A protein and the small-molecule ligand that binds it are described below.
Small molecule (SMILES): Nc1ncnc2c1ncn2[C@@H]1O[C@H]([C@@H]2O[C@@H]3[C@H](O[P](=O)(O)O2)[C@@H](CO[P](=O)(O)O[C@H]2[C@@H](O)[C@H](n4cnc5c(N)ncnc54)O[C@@H]2COP(=O)=O)O[C@H]3n2ccc(=O)[nH]c2=O)[C@@H](O[P](=O)(O)OC[C@H]2O[C@@H](n3ccc(=O)[nH]c3=O)[C@H](O)[C@@H]2O)[C@H]1O

Binding-site contacts:
Ligand atom C2' contacts residue GLU140 of chain 36.F at 3.0 Å.
Ligand atom C1' contacts residue LYS143 of chain 36.F at 3.2 Å.
Ligand atom C2' contacts residue LYS143 of chain 36.F at 3.7 Å.
Ligand atom N1 contacts residue TRP47 of chain 36.F at 3.7 Å.
Ligand atom C8 contacts residue TRP47 of chain 36.F at 3.6 Å (hydrophobic).
Ligand atom C1' contacts residue GLU140 of chain 36.F at 2.7 Å.
Ligand atom O2' contacts residue LYS143 of chain 36.F at 3.8 Å.
Ligand atom N7 contacts residue LYS143 of chain 36.F at 3.8 Å.
Ligand atom C1' contacts residue TRP47 of chain 36.F at 3.7 Å (hydrophobic).
Ligand atom O3' contacts residue GLU140 of chain 36.F at 4.4 Å.
Ligand atom O2' contacts residue GLU140 of chain 36.F at 2.3 Å (salt-bridge).
Ligand atom N3 contacts residue TRP47 of chain 36.F at 3.4 Å.
Ligand atom N7 contacts residue TRP47 of chain 36.F at 3.6 Å.
Ligand atom C5' contacts residue ARG90 of chain 36.F at 4.3 Å.
Ligand atom C2 contacts residue TRP47 of chain 36.F at 3.4 Å (hydrophobic).
Ligand atom O4' contacts residue GLU140 of chain 36.F at 3.0 Å (salt-bridge).
Ligand atom C4 contacts residue TRP47 of chain 36.F at 3.3 Å (hydrophobic).
Ligand atom N9 contacts residue LYS143 of chain 36.F at 3.2 Å (salt-bridge).
Ligand atom C3' contacts residue GLU140 of chain 36.F at 3.8 Å.
Ligand atom C4' contacts residue GLU140 of chain 36.F at 3.4 Å.
Ligand atom O4' contacts residue LYS143 of chain 36.F at 4.2 Å.
Ligand atom N9 contacts residue TRP47 of chain 36.F at 3.3 Å.
Ligand atom O4' contacts residue TRP47 of chain 36.F at 3.4 Å.
Ligand atom C6 contacts residue TRP47 of chain 36.F at 3.7 Å (hydrophobic).
Ligand atom O4' contacts residue LYS143 of chain 36.F at 4.4 Å.
Ligand atom C5 contacts residue TRP47 of chain 36.F at 3.8 Å (hydrophobic).
Ligand atom C8 contacts residue LYS143 of chain 36.F at 2.7 Å.
Ligand atom N9 contacts residue GLU140 of chain 36.F at 4.1 Å.
Ligand atom N6 contacts residue TRP47 of chain 36.F at 4.2 Å.

Sequence of chain 36.F:
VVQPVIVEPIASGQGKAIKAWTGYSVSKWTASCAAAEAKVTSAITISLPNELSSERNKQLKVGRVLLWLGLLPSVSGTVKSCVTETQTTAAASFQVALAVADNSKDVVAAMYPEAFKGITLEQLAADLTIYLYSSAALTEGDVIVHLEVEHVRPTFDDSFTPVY